Binding-site contacts:
Ligand atom C1 contacts residue LYS130 of chain 2.A at 3.6 Å.
Ligand atom C4 contacts residue GLY129 of chain 2.A at 4.5 Å.
Ligand atom O5 contacts residue GLY129 of chain 2.A at 3.7 Å.
Ligand atom C5 contacts residue ASP133 of chain 2.A at 3.7 Å.
Ligand atom C6 contacts residue VAL88 of chain 2.A at 3.8 Å (hydrophobic).
Ligand atom C6 contacts residue LYS130 of chain 2.A at 3.9 Å.
Ligand atom O6 contacts residue LYS130 of chain 2.A at 2.8 Å (salt-bridge).
Ligand atom O6 contacts residue VAL88 of chain 2.A at 4.3 Å.
Ligand atom C6 contacts residue GLY14 of chain 2.A at 4.2 Å.
Ligand atom O4 contacts residue GLY14 of chain 2.A at 3.6 Å.
Ligand atom C3 contacts residue ASP133 of chain 2.A at 4.5 Å.
Ligand atom O1 contacts residue GLY129 of chain 2.A at 4.1 Å.
Ligand atom O4 contacts residue GLY15 of chain 2.A at 3.3 Å (h-bond).
Ligand atom O6 contacts residue GLY14 of chain 2.A at 4.0 Å.
Ligand atom C3 contacts residue GLY15 of chain 2.A at 3.8 Å.
Ligand atom C6 contacts residue PHE131 of chain 2.A at 4.0 Å (hydrophobic).
Ligand atom C4 contacts residue ASP133 of chain 2.A at 3.1 Å.
Ligand atom O6 contacts residue GLY129 of chain 2.A at 3.4 Å.
Ligand atom O3 contacts residue GLY14 of chain 2.A at 4.2 Å.
Ligand atom C5 contacts residue LYS130 of chain 2.A at 4.0 Å.
Ligand atom C1 contacts residue GLY129 of chain 2.A at 4.4 Å.
Ligand atom C2 contacts residue LYS130 of chain 2.A at 4.4 Å.
Ligand atom C2 contacts residue GLY15 of chain 2.A at 3.9 Å.
Ligand atom C5 contacts residue GLY129 of chain 2.A at 4.3 Å.
Ligand atom C2 contacts residue GLY129 of chain 2.A at 4.4 Å.
Ligand atom C1 contacts residue GLY15 of chain 2.A at 3.7 Å.
Ligand atom O3 contacts residue GLY15 of chain 2.A at 3.1 Å (h-bond).
Ligand atom O1 contacts residue LYS130 of chain 2.A at 3.2 Å.
Ligand atom C6 contacts residue ASP133 of chain 2.A at 3.1 Å.
Ligand atom O6 contacts residue ASP133 of chain 2.A at 3.1 Å (salt-bridge).
Ligand atom O5 contacts residue LYS130 of chain 2.A at 2.8 Å (salt-bridge).
Ligand atom O6 contacts residue PHE131 of chain 2.A at 2.6 Å (h-bond).
Ligand atom C5 contacts residue GLY14 of chain 2.A at 4.5 Å.
Ligand atom C6 contacts residue GLY129 of chain 2.A at 4.2 Å.
Ligand atom O4 contacts residue ASP133 of chain 2.A at 2.9 Å (salt-bridge).
Ligand atom O5 contacts residue GLY14 of chain 2.A at 3.8 Å.
Ligand atom O5 contacts residue PHE131 of chain 2.A at 4.2 Å.
Ligand atom C4 contacts residue GLY15 of chain 2.A at 3.4 Å.
Ligand atom C4 contacts residue GLY14 of chain 2.A at 4.3 Å.
Ligand atom O5 contacts residue GLY15 of chain 2.A at 3.6 Å (h-bond).

This small molecule binds to this protein.
Small molecule (SMILES): OC[C@H]1O[C@@H](O[C@@H]2[C@@H](O)[C@H](O)O[C@H](CO)[C@H]2O)[C@H](O)[C@@H](O)[C@@H]1O

Sequence of chain 2.A:
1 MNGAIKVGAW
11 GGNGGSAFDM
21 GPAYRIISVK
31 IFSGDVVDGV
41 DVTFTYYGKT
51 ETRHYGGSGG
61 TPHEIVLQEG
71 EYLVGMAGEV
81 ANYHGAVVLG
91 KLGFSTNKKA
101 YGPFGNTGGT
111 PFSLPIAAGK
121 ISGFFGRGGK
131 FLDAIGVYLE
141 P